Sequence of chain 1.L:
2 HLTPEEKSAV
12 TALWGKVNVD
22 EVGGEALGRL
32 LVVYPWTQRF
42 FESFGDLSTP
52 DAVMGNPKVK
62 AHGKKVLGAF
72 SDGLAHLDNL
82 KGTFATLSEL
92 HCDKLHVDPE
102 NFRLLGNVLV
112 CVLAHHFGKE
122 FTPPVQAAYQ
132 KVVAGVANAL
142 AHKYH

Binding-site contacts:
Ligand atom C4D contacts residue HIS92 of chain 1.L at 3.5 Å.
Ligand atom C1D contacts residue HIS92 of chain 1.L at 3.5 Å.
Ligand atom CAC contacts residue VAL98 of chain 1.L at 3.6 Å (hydrophobic).
Ligand atom NA contacts residue VAL67 of chain 1.L at 3.7 Å.
Ligand atom CAB contacts residue LEU141 of chain 1.L at 3.6 Å (hydrophobic).
Ligand atom C4A contacts residue HIS92 of chain 1.L at 3.4 Å.
Ligand atom CMD contacts residue PHE41 of chain 1.L at 3.5 Å (hydrophobic).
Ligand atom C3D contacts residue HIS63 of chain 1.L at 3.5 Å.
Ligand atom ND contacts residue HIS63 of chain 1.L at 3.6 Å.
Ligand atom CHB contacts residue VAL67 of chain 1.L at 3.8 Å (hydrophobic).
Ligand atom CBB contacts residue PHE103 of chain 1.L at 3.4 Å (hydrophobic).
Ligand atom CAB contacts residue LEU106 of chain 1.L at 3.6 Å (hydrophobic).
Ligand atom CHB contacts residue HIS92 of chain 1.L at 3.7 Å.
Ligand atom CMA contacts residue LEU88 of chain 1.L at 3.5 Å (hydrophobic).
Ligand atom CMC contacts residue ASN102 of chain 1.L at 3.5 Å.
Ligand atom NI contacts residue HIS92 of chain 1.L at 2.2 Å.
Ligand atom C1B contacts residue HIS92 of chain 1.L at 3.6 Å.
Ligand atom CBB contacts residue LEU141 of chain 1.L at 3.6 Å (hydrophobic).
Ligand atom CHA contacts residue HIS63 of chain 1.L at 3.7 Å.
Ligand atom C1C contacts residue PHE103 of chain 1.L at 3.6 Å (hydrophobic).
Ligand atom CHC contacts residue LEU106 of chain 1.L at 3.6 Å (hydrophobic).
Ligand atom CBD contacts residue LEU96 of chain 1.L at 3.6 Å (hydrophobic).
Ligand atom NA contacts residue HIS92 of chain 1.L at 2.9 Å (h-bond).
Ligand atom C3B contacts residue LEU141 of chain 1.L at 3.6 Å (hydrophobic).
Ligand atom C2B contacts residue VAL67 of chain 1.L at 3.7 Å (hydrophobic).
Ligand atom NC contacts residue HIS92 of chain 1.L at 3.1 Å.
Ligand atom C4D contacts residue HIS63 of chain 1.L at 3.3 Å.
Ligand atom C2B contacts residue LEU141 of chain 1.L at 3.8 Å (hydrophobic).
Ligand atom CMA contacts residue LYS66 of chain 1.L at 3.5 Å.
Ligand atom C3D contacts residue LEU96 of chain 1.L at 3.6 Å (hydrophobic).
Ligand atom ND contacts residue HIS92 of chain 1.L at 2.8 Å.
Ligand atom C1A contacts residue HIS92 of chain 1.L at 3.6 Å.
Ligand atom CAD contacts residue HIS63 of chain 1.L at 3.6 Å.
Ligand atom CHD contacts residue PHE42 of chain 1.L at 3.6 Å (hydrophobic).
Ligand atom CMB contacts residue VAL67 of chain 1.L at 3.5 Å (hydrophobic).
Ligand atom CBB contacts residue LEU106 of chain 1.L at 3.7 Å (hydrophobic).
Ligand atom C4A contacts residue VAL67 of chain 1.L at 3.6 Å (hydrophobic).
Ligand atom NB contacts residue HIS92 of chain 1.L at 3.3 Å.
Ligand atom CMD contacts residue PHE42 of chain 1.L at 3.5 Å (hydrophobic).
Ligand atom CHC contacts residue PHE103 of chain 1.L at 3.4 Å (hydrophobic).

The protein below binds the small molecule below.
Small molecule (SMILES): C=CC1=C(C)C2=N3->[Ni]45<-N6=C(C=c7c(C)c(C=C)c(n74)=C2)C(C)=C(CCC(=O)O)C6=Cc2c(CCC(=O)O)c(C)c(n25)C=C13